Sequence of chain 1.A:
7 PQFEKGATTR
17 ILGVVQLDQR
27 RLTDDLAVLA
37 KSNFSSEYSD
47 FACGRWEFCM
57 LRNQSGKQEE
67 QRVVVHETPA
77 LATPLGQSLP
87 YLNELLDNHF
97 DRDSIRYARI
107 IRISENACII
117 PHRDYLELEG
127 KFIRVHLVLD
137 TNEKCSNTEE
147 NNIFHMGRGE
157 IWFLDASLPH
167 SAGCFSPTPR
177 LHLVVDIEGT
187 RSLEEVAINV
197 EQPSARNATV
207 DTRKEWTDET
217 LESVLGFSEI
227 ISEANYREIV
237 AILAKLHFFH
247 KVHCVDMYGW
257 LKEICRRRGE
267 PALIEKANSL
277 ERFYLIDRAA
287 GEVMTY

The small molecule below binds the protein below.
Small molecule (SMILES): O=C(O)CCC(=O)C(=O)O

Binding-site contacts:
Ligand atom C2 contacts residue HIS166 of chain 1.A at 3.5 Å.
Ligand atom O2 contacts residue ARG130 of chain 1.A at 3.2 Å.
Ligand atom C1 contacts residue ASP120 of chain 1.A at 4.1 Å.
Ligand atom O3 contacts residue ALA168 of chain 1.A at 3.9 Å.
Ligand atom C4 contacts residue TRP52 of chain 1.A at 3.8 Å (hydrophobic).
Ligand atom C1 contacts residue HIS132 of chain 1.A at 3.9 Å.
Ligand atom O1 contacts residue ARG130 of chain 1.A at 2.9 Å (salt-bridge).
Ligand atom C3 contacts residue ALA168 of chain 1.A at 4.2 Å (hydrophobic).
Ligand atom C5 contacts residue ALA168 of chain 1.A at 3.5 Å (hydrophobic).
Ligand atom O3 contacts residue ARG176 of chain 1.A at 2.9 Å (salt-bridge).
Ligand atom C4 contacts residue HIS132 of chain 1.A at 3.9 Å.
Ligand atom C3 contacts residue ASN143 of chain 1.A at 4.2 Å.
Ligand atom O2 contacts residue CO1 of chain 1.B at 4.0 Å.
Ligand atom O2 contacts residue HIS132 of chain 1.A at 2.8 Å (h-bond).
Ligand atom O1 contacts residue HIS118 of chain 1.A at 4.0 Å.
Ligand atom C1 contacts residue HIS166 of chain 1.A at 3.9 Å.
Ligand atom O4 contacts residue ASN143 of chain 1.A at 3.2 Å (h-bond).
Ligand atom C4 contacts residue ALA168 of chain 1.A at 4.2 Å (hydrophobic).
Ligand atom O5 contacts residue HIS166 of chain 1.A at 3.0 Å (h-bond).
Ligand atom C1 contacts residue CO1 of chain 1.B at 2.8 Å.
Ligand atom C1 contacts residue ARG130 of chain 1.A at 3.8 Å.
Ligand atom O5 contacts residue CO1 of chain 1.B at 2.1 Å.
Ligand atom O4 contacts residue ALA168 of chain 1.A at 3.3 Å.
Ligand atom O4 contacts residue HIS178 of chain 1.A at 4.1 Å.
Ligand atom O5 contacts residue ASP120 of chain 1.A at 4.2 Å.
Ligand atom C3 contacts residue HIS132 of chain 1.A at 3.8 Å.
Ligand atom O1 contacts residue ASP120 of chain 1.A at 2.9 Å (salt-bridge).
Ligand atom O4 contacts residue ARG176 of chain 1.A at 2.8 Å (salt-bridge).
Ligand atom O5 contacts residue HIS118 of chain 1.A at 3.0 Å.
Ligand atom C5 contacts residue ARG176 of chain 1.A at 3.5 Å.
Ligand atom O1 contacts residue CO1 of chain 1.B at 2.0 Å.
Ligand atom C5 contacts residue TRP52 of chain 1.A at 3.8 Å (hydrophobic).
Ligand atom O3 contacts residue ILE109 of chain 1.A at 3.6 Å.
Ligand atom C2 contacts residue CO1 of chain 1.B at 2.8 Å.
Ligand atom C5 contacts residue HIS132 of chain 1.A at 3.7 Å.
Ligand atom O4 contacts residue HIS132 of chain 1.A at 3.2 Å.
Ligand atom O5 contacts residue ILE115 of chain 1.A at 4.0 Å.
Ligand atom O3 contacts residue ILE107 of chain 1.A at 3.3 Å.
Ligand atom O3 contacts residue TRP52 of chain 1.A at 2.9 Å (h-bond).
Ligand atom O1 contacts residue HIS166 of chain 1.A at 3.4 Å (h-bond).